A protein and the small-molecule ligand that binds it are described below.
Small molecule (SMILES): Cn1cnc(Cn2c(=O)nc(Nc3cc4cn(C)nc4cc3Cl)n(Cc3cc(F)c(F)cc3F)c2=O)n1

Sequence of chain 1.B:
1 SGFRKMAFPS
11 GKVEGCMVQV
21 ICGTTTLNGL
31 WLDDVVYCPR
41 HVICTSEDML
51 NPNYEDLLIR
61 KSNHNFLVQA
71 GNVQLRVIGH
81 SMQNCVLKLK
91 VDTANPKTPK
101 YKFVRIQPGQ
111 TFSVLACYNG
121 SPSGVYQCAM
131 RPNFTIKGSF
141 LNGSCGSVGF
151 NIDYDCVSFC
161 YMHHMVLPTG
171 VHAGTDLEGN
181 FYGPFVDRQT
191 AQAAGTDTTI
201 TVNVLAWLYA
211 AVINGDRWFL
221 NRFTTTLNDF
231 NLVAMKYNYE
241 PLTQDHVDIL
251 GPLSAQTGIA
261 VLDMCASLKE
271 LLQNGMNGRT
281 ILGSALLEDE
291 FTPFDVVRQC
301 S

Sequence of chain 1.A:
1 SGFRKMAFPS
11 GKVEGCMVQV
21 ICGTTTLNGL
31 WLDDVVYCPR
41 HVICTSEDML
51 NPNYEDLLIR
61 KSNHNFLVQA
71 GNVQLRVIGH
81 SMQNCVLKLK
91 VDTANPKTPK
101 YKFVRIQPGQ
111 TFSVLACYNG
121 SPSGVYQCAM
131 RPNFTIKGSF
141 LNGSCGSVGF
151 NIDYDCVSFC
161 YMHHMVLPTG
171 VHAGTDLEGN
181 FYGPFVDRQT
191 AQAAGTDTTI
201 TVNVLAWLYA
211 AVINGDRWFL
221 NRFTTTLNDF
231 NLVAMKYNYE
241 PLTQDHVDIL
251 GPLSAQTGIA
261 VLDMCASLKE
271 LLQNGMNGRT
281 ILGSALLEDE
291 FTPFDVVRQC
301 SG

Binding-site contacts:
Ligand atom F33 contacts residue HIS41 of chain 1.B at 3.4 Å.
Ligand atom N19 contacts residue THR25 of chain 1.B at 3.5 Å.
Ligand atom F31 contacts residue ASP187 of chain 1.B at 3.1 Å.
Ligand atom C21 contacts residue THR26 of chain 1.B at 3.3 Å.
Ligand atom C05 contacts residue SER144 of chain 1.B at 3.5 Å.
Ligand atom N02 contacts residue VAL166 of chain 1.B at 3.6 Å.
Ligand atom N04 contacts residue SER144 of chain 1.B at 3.6 Å (h-bond).
Ligand atom C18 contacts residue THR24 of chain 1.B at 3.2 Å.
Ligand atom O09 contacts residue GLY143 of chain 1.B at 3.1 Å (h-bond).
Ligand atom CL2 contacts residue HIS41 of chain 1.B at 3.7 Å.
Ligand atom N04 contacts residue PHE140 of chain 1.B at 3.5 Å.
Ligand atom O36 contacts residue HIS164 of chain 1.B at 3.5 Å (h-bond).
Ligand atom C32 contacts residue HIS41 of chain 1.B at 3.5 Å.
Ligand atom F33 contacts residue CYS145 of chain 1.B at 3.5 Å.
Ligand atom C32 contacts residue HIS164 of chain 1.B at 3.3 Å.
Ligand atom C03 contacts residue PHE140 of chain 1.B at 3.2 Å (hydrophobic).
Ligand atom C03 contacts residue VAL166 of chain 1.B at 3.4 Å (hydrophobic).
Ligand atom O09 contacts residue CYS145 of chain 1.B at 3.1 Å (h-bond).
Ligand atom F33 contacts residue HIS164 of chain 1.B at 3.2 Å.
Ligand atom C20 contacts residue THR26 of chain 1.B at 3.6 Å.
Ligand atom C06 contacts residue SER144 of chain 1.B at 3.5 Å.
Ligand atom C03 contacts residue SER1 of chain 1.A at 3.3 Å.
Ligand atom O09 contacts residue SER144 of chain 1.B at 3.2 Å (h-bond).
Ligand atom O36 contacts residue MET165 of chain 1.B at 3.1 Å.
Ligand atom N19 contacts residue THR26 of chain 1.B at 3.1 Å (h-bond).
Ligand atom N37 contacts residue LEU141 of chain 1.B at 3.6 Å (h-bond).
Ligand atom C08 contacts residue CYS145 of chain 1.B at 3.6 Å (hydrophobic).
Ligand atom C20 contacts residue THR25 of chain 1.B at 3.7 Å.
Ligand atom N04 contacts residue HIS163 of chain 1.B at 3.2 Å (h-bond).
Ligand atom C21 contacts residue THR25 of chain 1.B at 3.5 Å.
Ligand atom C34 contacts residue HIS164 of chain 1.B at 3.1 Å.
Ligand atom C06 contacts residue HIS163 of chain 1.B at 3.5 Å.
Ligand atom C35 contacts residue HIS164 of chain 1.B at 3.6 Å.
Ligand atom N04 contacts residue VAL166 of chain 1.B at 3.6 Å.
Ligand atom F31 contacts residue HIS41 of chain 1.B at 3.6 Å.
Ligand atom C05 contacts residue LEU141 of chain 1.B at 3.7 Å (hydrophobic).
Ligand atom CL2 contacts residue CYS145 of chain 1.B at 3.4 Å.
Ligand atom O36 contacts residue VAL166 of chain 1.B at 3.3 Å (h-bond).
Ligand atom F31 contacts residue ARG188 of chain 1.B at 3.4 Å.
Ligand atom F28 contacts residue GLN189 of chain 1.B at 3.1 Å.